Sequence of chain 1.A:
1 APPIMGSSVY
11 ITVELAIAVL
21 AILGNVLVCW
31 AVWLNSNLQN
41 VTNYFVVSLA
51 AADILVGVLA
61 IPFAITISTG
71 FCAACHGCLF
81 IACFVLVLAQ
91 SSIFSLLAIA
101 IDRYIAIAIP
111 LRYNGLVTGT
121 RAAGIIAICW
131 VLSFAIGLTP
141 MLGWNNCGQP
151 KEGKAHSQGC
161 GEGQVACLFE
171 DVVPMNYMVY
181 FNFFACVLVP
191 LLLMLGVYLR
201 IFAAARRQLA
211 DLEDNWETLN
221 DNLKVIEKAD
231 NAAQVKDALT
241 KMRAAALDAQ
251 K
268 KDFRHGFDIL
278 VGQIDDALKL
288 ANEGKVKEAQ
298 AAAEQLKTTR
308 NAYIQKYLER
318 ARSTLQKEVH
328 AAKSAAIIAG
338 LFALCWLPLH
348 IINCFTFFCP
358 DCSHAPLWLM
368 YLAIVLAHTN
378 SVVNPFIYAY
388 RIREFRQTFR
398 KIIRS

The protein below binds the small molecule below.
Small molecule (SMILES): Cn1c(=O)c2[nH]cnc2n(C)c1=O

Binding-site contacts:
Ligand atom C6 contacts residue LEU346 of chain 1.A at 3.9 Å (hydrophobic).
Ligand atom C8 contacts residue MET367 of chain 1.A at 3.4 Å (hydrophobic).
Ligand atom O2 contacts residue VAL85 of chain 1.A at 4.1 Å.
Ligand atom O6 contacts residue LEU346 of chain 1.A at 3.9 Å.
Ligand atom N3 contacts residue PHE169 of chain 1.A at 3.6 Å.
Ligand atom C6 contacts residue ASN350 of chain 1.A at 4.0 Å.
Ligand atom C2 contacts residue PHE169 of chain 1.A at 3.8 Å (hydrophobic).
Ligand atom C4 contacts residue PHE169 of chain 1.A at 3.5 Å (hydrophobic).
Ligand atom N7 contacts residue ASN350 of chain 1.A at 3.4 Å (h-bond).
Ligand atom C3 contacts residue ILE371 of chain 1.A at 3.8 Å (hydrophobic).
Ligand atom C8 contacts residue PHE169 of chain 1.A at 3.5 Å (hydrophobic).
Ligand atom N7 contacts residue GLU170 of chain 1.A at 4.2 Å.
Ligand atom C1 contacts residue PHE169 of chain 1.A at 4.2 Å (hydrophobic).
Ligand atom N9 contacts residue MET367 of chain 1.A at 3.9 Å.
Ligand atom N7 contacts residue PHE169 of chain 1.A at 3.4 Å.
Ligand atom N1 contacts residue PHE169 of chain 1.A at 3.7 Å.
Ligand atom C1 contacts residue VAL85 of chain 1.A at 4.5 Å (hydrophobic).
Ligand atom C2 contacts residue LEU346 of chain 1.A at 4.4 Å (hydrophobic).
Ligand atom N9 contacts residue PHE169 of chain 1.A at 3.6 Å.
Ligand atom C5 contacts residue PHE169 of chain 1.A at 3.4 Å (hydrophobic).
Ligand atom O6 contacts residue MET178 of chain 1.A at 3.7 Å.
Ligand atom C5 contacts residue LEU346 of chain 1.A at 4.3 Å (hydrophobic).
Ligand atom C6 contacts residue PHE169 of chain 1.A at 3.5 Å (hydrophobic).
Ligand atom N1 contacts residue LEU346 of chain 1.A at 3.7 Å.
Ligand atom C1 contacts residue LEU346 of chain 1.A at 3.6 Å (hydrophobic).
Ligand atom O2 contacts residue PHE169 of chain 1.A at 4.2 Å.
Ligand atom C5 contacts residue ASN350 of chain 1.A at 4.2 Å.
Ligand atom C1 contacts residue TRP343 of chain 1.A at 4.3 Å (hydrophobic).
Ligand atom C8 contacts residue ASN350 of chain 1.A at 4.3 Å.
Ligand atom C3 contacts residue PHE169 of chain 1.A at 4.0 Å (hydrophobic).
Ligand atom O6 contacts residue ASN350 of chain 1.A at 3.0 Å (h-bond).
Ligand atom N7 contacts residue MET367 of chain 1.A at 4.0 Å.
Ligand atom C8 contacts residue GLU170 of chain 1.A at 3.6 Å.
Ligand atom N3 contacts residue ILE371 of chain 1.A at 4.4 Å.
Ligand atom C1 contacts residue LEU86 of chain 1.A at 4.4 Å (hydrophobic).
Ligand atom O6 contacts residue PHE169 of chain 1.A at 3.7 Å.